A small-molecule ligand and the protein it binds are described below.
Small molecule (SMILES): Cc1cn([C@H]2C[C@H](O[P](=O)(O)OC[C@H]3O[C@@H](n4ccc(N)nc4=O)C[C@@H]3O[P](=O)(O)OC[C@H]3O[C@@H](n4cnc5c(=O)nc(N)[nH]c54)C[C@@H]3O[P](=O)(O)OC[C@H]3O[C@@H](n4cnc5c(=O)nc(N)[nH]c54)C[C@@H]3O)[C@@H](CO[P](=O)(O)O[C@H]3C[C@H](n4cnc5c(=O)nc(N)[nH]c54)O[C@@H]3CO)O2)c(=O)[nH]c1=O

Sequence of chain 1.A:
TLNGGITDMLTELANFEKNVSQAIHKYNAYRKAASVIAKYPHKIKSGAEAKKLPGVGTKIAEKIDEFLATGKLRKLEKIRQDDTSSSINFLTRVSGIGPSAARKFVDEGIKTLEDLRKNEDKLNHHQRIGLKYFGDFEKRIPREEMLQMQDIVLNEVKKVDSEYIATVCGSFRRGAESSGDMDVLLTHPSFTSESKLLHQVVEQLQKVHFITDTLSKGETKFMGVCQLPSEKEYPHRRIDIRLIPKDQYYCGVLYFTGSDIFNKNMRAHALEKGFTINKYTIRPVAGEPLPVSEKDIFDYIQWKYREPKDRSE

Binding-site contacts:
Ligand atom OP1 contacts residue LEU62 of chain 1.A at 4.0 Å.
Ligand atom O5' contacts residue GLY66 of chain 1.A at 3.5 Å.
Ligand atom C3' contacts residue LYS68 of chain 1.A at 3.7 Å.
Ligand atom OP2 contacts residue THR67 of chain 1.A at 3.5 Å (h-bond).
Ligand atom N3 contacts residue ALA38 of chain 1.A at 3.5 Å.
Ligand atom P contacts residue GLY64 of chain 1.A at 4.0 Å.
Ligand atom P contacts residue NA1 of chain 1.F at 3.8 Å.
Ligand atom O5' contacts residue LYS35 of chain 1.A at 3.9 Å.
Ligand atom OP1 contacts residue THR67 of chain 1.A at 3.6 Å.
Ligand atom C5' contacts residue TYR39 of chain 1.A at 3.5 Å (hydrophobic).
Ligand atom C3' contacts residue GLY66 of chain 1.A at 3.7 Å.
Ligand atom OP1 contacts residue ILE69 of chain 1.A at 3.0 Å (h-bond).
Ligand atom C5' contacts residue GLY64 of chain 1.A at 3.4 Å.
Ligand atom N7 contacts residue LYS35 of chain 1.A at 3.8 Å.
Ligand atom N1 contacts residue HIS34 of chain 1.A at 3.9 Å.
Ligand atom OP1 contacts residue GLY66 of chain 1.A at 2.8 Å (h-bond).
Ligand atom P contacts residue THR67 of chain 1.A at 4.0 Å.
Ligand atom O3' contacts residue ILE69 of chain 1.A at 3.6 Å.
Ligand atom OP1 contacts residue VAL65 of chain 1.A at 3.8 Å.
Ligand atom OP1 contacts residue GLY64 of chain 1.A at 2.9 Å (h-bond).
Ligand atom C4' contacts residue GLY64 of chain 1.A at 3.4 Å.
Ligand atom C2 contacts residue HIS34 of chain 1.A at 4.0 Å.
Ligand atom P contacts residue ILE69 of chain 1.A at 3.9 Å.
Ligand atom OP2 contacts residue GLY66 of chain 1.A at 3.8 Å.
Ligand atom OP2 contacts residue VAL65 of chain 1.A at 3.8 Å.
Ligand atom OP2 contacts residue LYS68 of chain 1.A at 3.1 Å (salt-bridge).
Ligand atom OP2 contacts residue NA1 of chain 1.F at 3.7 Å.
Ligand atom O4' contacts residue ALA38 of chain 1.A at 3.9 Å.
Ligand atom O3' contacts residue GLY64 of chain 1.A at 3.5 Å.
Ligand atom O3' contacts residue LYS68 of chain 1.A at 3.9 Å.
Ligand atom P contacts residue GLY66 of chain 1.A at 3.7 Å.
Ligand atom P contacts residue VAL65 of chain 1.A at 4.0 Å.
Ligand atom C8 contacts residue LYS35 of chain 1.A at 3.8 Å.
Ligand atom OP1 contacts residue LYS68 of chain 1.A at 3.6 Å (salt-bridge).
Ligand atom O3' contacts residue VAL65 of chain 1.A at 3.9 Å.
Ligand atom OP2 contacts residue GLY66 of chain 1.A at 3.9 Å.
Ligand atom P contacts residue LYS68 of chain 1.A at 3.8 Å.
Ligand atom C5' contacts residue GLY66 of chain 1.A at 3.5 Å.
Ligand atom OP1 contacts residue PRO63 of chain 1.A at 3.8 Å.
Ligand atom OP1 contacts residue NA1 of chain 1.F at 2.9 Å (h-bond).